Sequence of chain 2.A:
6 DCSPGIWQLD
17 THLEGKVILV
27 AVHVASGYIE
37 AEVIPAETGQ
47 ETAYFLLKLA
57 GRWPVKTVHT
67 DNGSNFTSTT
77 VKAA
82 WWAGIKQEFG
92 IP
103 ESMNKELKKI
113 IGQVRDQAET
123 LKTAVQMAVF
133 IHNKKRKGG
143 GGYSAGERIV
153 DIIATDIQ

This protein binds this small molecule.
Small molecule (SMILES): Cc1nc2ccccc2c(-c2ccc3c(c2)CCCO3)c1[C@H](OC(C)(C)C)C(=O)O

Binding-site contacts:
Ligand atom O27 contacts residue ALA79 of chain 1.A at 3.8 Å.
Ligand atom C9 contacts residue ALA80 of chain 1.A at 3.5 Å (hydrophobic).
Ligand atom C4 contacts residue TRP83 of chain 1.A at 3.4 Å (hydrophobic).
Ligand atom O21 contacts residue THR122 of chain 2.A at 2.9 Å (h-bond).
Ligand atom O20 contacts residue GLU121 of chain 2.A at 2.7 Å (salt-bridge).
Ligand atom C24 contacts residue THR125 of chain 2.A at 3.4 Å.
Ligand atom C16 contacts residue THR76 of chain 1.A at 3.8 Å.
Ligand atom C19 contacts residue THR122 of chain 2.A at 3.9 Å.
Ligand atom C8 contacts residue THR76 of chain 1.A at 3.7 Å.
Ligand atom C17 contacts residue GLU121 of chain 2.A at 3.8 Å.
Ligand atom C4 contacts residue LEU53 of chain 1.A at 3.9 Å (hydrophobic).
Ligand atom C15 contacts residue THR75 of chain 1.A at 3.6 Å.
Ligand atom C25 contacts residue THR76 of chain 1.A at 3.5 Å.
Ligand atom C20 contacts residue MET129 of chain 2.A at 3.7 Å (hydrophobic).
Ligand atom C19 contacts residue GLU121 of chain 2.A at 3.5 Å.
Ligand atom C14 contacts residue THR75 of chain 1.A at 3.7 Å.
Ligand atom C8 contacts residue ALA79 of chain 1.A at 3.9 Å (hydrophobic).
Ligand atom N1 contacts residue THR76 of chain 1.A at 3.9 Å.
Ligand atom O27 contacts residue ALA80 of chain 1.A at 3.7 Å.
Ligand atom O21 contacts residue GLU121 of chain 2.A at 3.5 Å (salt-bridge).
Ligand atom C9 contacts residue ALA79 of chain 1.A at 3.8 Å (hydrophobic).
Ligand atom C19 contacts residue THR125 of chain 2.A at 3.4 Å.
Ligand atom C6 contacts residue THR76 of chain 1.A at 3.6 Å.
Ligand atom C21 contacts residue GLN119 of chain 2.A at 3.6 Å.
Ligand atom C17 contacts residue GLN46 of chain 1.A at 3.7 Å.
Ligand atom O21 contacts residue THR125 of chain 2.A at 2.8 Å (h-bond).
Ligand atom C26 contacts residue GLN46 of chain 1.A at 3.9 Å.
Ligand atom O27 contacts residue TRP83 of chain 1.A at 3.7 Å.
Ligand atom C5 contacts residue THR76 of chain 1.A at 3.5 Å.
Ligand atom C20 contacts residue TRP83 of chain 1.A at 3.6 Å (hydrophobic).
Ligand atom O20 contacts residue ALA120 of chain 2.A at 3.6 Å.
Ligand atom C23 contacts residue THR125 of chain 2.A at 3.6 Å.
Ligand atom C18 contacts residue THR125 of chain 2.A at 3.5 Å.
Ligand atom C21 contacts residue MET129 of chain 2.A at 3.9 Å (hydrophobic).
Ligand atom O27 contacts residue LEU53 of chain 1.A at 3.7 Å.
Ligand atom N1 contacts residue GLN46 of chain 1.A at 3.9 Å.
Ligand atom C25 contacts residue GLN46 of chain 1.A at 3.9 Å.
Ligand atom C13 contacts residue ALA79 of chain 1.A at 3.7 Å (hydrophobic).
Ligand atom O22 contacts residue THR125 of chain 2.A at 3.1 Å (h-bond).
Ligand atom C26 contacts residue THR125 of chain 2.A at 3.7 Å.

Sequence of chain 1.A:
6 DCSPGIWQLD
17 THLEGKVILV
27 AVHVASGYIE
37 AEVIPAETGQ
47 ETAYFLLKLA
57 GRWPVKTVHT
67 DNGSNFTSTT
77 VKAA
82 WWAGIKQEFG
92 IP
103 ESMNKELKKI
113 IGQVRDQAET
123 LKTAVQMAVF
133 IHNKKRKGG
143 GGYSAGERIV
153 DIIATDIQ